Sequence of chain 1.A:
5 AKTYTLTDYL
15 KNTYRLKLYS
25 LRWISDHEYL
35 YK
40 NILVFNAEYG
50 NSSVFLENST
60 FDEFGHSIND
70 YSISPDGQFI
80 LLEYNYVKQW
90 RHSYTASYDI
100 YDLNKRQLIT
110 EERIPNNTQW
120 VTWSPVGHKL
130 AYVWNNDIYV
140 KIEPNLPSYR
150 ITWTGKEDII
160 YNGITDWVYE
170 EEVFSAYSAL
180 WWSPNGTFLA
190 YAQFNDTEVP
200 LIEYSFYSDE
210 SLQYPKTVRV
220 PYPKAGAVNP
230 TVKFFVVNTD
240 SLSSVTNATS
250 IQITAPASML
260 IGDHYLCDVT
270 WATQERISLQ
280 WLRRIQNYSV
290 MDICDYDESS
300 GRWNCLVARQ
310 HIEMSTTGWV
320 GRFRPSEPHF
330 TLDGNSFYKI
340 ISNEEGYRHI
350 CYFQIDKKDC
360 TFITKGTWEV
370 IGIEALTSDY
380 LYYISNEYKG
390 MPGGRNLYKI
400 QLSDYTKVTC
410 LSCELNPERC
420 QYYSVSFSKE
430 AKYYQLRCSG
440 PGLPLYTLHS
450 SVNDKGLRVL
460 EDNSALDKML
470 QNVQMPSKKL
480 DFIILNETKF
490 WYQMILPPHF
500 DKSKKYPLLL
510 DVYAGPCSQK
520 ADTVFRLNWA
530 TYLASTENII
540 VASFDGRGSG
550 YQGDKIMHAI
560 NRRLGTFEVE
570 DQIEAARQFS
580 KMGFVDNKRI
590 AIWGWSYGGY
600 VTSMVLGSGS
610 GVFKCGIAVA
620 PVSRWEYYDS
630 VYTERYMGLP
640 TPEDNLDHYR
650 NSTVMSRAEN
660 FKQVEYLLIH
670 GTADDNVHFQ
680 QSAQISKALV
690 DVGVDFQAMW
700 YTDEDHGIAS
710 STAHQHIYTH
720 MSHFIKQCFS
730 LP

Binding-site contacts:
Ligand atom N2 contacts residue ILE159 of chain 1.A at 3.7 Å.
Ligand atom C3 contacts residue ASN194 of chain 1.A at 3.8 Å.
Ligand atom C1 contacts residue ILE159 of chain 1.A at 4.1 Å (hydrophobic).
Ligand atom C7 contacts residue ILE159 of chain 1.A at 4.1 Å (hydrophobic).
Ligand atom O7 contacts residue GLN192 of chain 1.A at 4.0 Å.
Ligand atom C6 contacts residue THR196 of chain 1.A at 3.9 Å.
Ligand atom C4 contacts residue ASN194 of chain 1.A at 4.3 Å.
Ligand atom C1 contacts residue ASN194 of chain 1.A at 1.4 Å.
Ligand atom C8 contacts residue GLU197 of chain 1.A at 3.9 Å.
Ligand atom N2 contacts residue ASN194 of chain 1.A at 2.8 Å (h-bond).
Ligand atom O5 contacts residue THR196 of chain 1.A at 3.6 Å.
Ligand atom C6 contacts residue GLU197 of chain 1.A at 3.4 Å.
Ligand atom O7 contacts residue ASN194 of chain 1.A at 3.3 Å (h-bond).
Ligand atom C5 contacts residue THR196 of chain 1.A at 3.5 Å.
Ligand atom O7 contacts residue LYS232 of chain 1.A at 3.8 Å.
Ligand atom C7 contacts residue ASN194 of chain 1.A at 3.5 Å.
Ligand atom O5 contacts residue ASN194 of chain 1.A at 2.4 Å (h-bond).
Ligand atom C7 contacts residue THR196 of chain 1.A at 4.3 Å.
Ligand atom C8 contacts residue THR196 of chain 1.A at 4.4 Å.
Ligand atom O7 contacts residue THR196 of chain 1.A at 3.7 Å.
Ligand atom O6 contacts residue GLU197 of chain 1.A at 3.6 Å.
Ligand atom C1 contacts residue THR196 of chain 1.A at 3.5 Å.
Ligand atom C5 contacts residue ASN194 of chain 1.A at 3.6 Å.
Ligand atom C2 contacts residue ASN194 of chain 1.A at 2.5 Å.

This small molecule binds to this protein.
Small molecule (SMILES): CC(=O)N[C@H]1[C@H](O[C@H]2[C@H](O)[C@@H](NC(C)=O)CO[C@@H]2CO)O[C@H](CO)[C@@H](O)[C@@H]1O